Binding-site contacts:
Ligand atom C8 contacts residue LEU153 of chain 1.B at 4.3 Å (hydrophobic).
Ligand atom C8 contacts residue ASP110 of chain 1.B at 4.4 Å.
Ligand atom C8 contacts residue ALA154 of chain 1.B at 4.2 Å (hydrophobic).
Ligand atom C5 contacts residue ASN155 of chain 1.B at 3.7 Å.
Ligand atom C4 contacts residue ASN155 of chain 1.B at 4.2 Å.
Ligand atom C8 contacts residue ASN155 of chain 1.B at 4.3 Å.
Ligand atom C2 contacts residue ASN155 of chain 1.B at 2.3 Å.
Ligand atom C2 contacts residue ASP110 of chain 1.B at 4.2 Å.
Ligand atom C3 contacts residue ASN155 of chain 1.B at 3.7 Å.
Ligand atom C1 contacts residue ASN155 of chain 1.B at 1.4 Å.
Ligand atom O7 contacts residue ASN155 of chain 1.B at 3.4 Å (h-bond).
Ligand atom N2 contacts residue ASP110 of chain 1.B at 4.2 Å.
Ligand atom O7 contacts residue ASP110 of chain 1.B at 2.9 Å (salt-bridge).
Ligand atom N2 contacts residue ASN155 of chain 1.B at 2.7 Å (h-bond).
Ligand atom C7 contacts residue ASP110 of chain 1.B at 3.6 Å.
Ligand atom O5 contacts residue ASN155 of chain 1.B at 2.4 Å (h-bond).
Ligand atom C1 contacts residue ASP110 of chain 1.B at 4.2 Å.
Ligand atom C7 contacts residue ASN155 of chain 1.B at 3.2 Å.

This small molecule binds to this protein.
Small molecule (SMILES): CC(=O)N[C@@H]1[C@@H](O)[C@H](O)[C@@H](CO)O[C@H]1O

Sequence of chain 1.B:
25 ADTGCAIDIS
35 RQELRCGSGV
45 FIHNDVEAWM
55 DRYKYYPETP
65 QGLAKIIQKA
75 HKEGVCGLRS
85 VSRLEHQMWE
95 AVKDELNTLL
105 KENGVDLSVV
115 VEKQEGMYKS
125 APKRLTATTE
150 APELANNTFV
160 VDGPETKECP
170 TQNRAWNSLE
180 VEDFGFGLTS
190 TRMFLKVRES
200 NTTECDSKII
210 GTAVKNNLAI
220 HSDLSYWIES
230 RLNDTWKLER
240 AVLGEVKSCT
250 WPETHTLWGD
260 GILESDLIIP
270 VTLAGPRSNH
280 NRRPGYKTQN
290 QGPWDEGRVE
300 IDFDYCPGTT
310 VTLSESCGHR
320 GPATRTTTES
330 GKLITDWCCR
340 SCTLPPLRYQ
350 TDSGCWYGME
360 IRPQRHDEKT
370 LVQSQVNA